Sequence of chain 1.B:
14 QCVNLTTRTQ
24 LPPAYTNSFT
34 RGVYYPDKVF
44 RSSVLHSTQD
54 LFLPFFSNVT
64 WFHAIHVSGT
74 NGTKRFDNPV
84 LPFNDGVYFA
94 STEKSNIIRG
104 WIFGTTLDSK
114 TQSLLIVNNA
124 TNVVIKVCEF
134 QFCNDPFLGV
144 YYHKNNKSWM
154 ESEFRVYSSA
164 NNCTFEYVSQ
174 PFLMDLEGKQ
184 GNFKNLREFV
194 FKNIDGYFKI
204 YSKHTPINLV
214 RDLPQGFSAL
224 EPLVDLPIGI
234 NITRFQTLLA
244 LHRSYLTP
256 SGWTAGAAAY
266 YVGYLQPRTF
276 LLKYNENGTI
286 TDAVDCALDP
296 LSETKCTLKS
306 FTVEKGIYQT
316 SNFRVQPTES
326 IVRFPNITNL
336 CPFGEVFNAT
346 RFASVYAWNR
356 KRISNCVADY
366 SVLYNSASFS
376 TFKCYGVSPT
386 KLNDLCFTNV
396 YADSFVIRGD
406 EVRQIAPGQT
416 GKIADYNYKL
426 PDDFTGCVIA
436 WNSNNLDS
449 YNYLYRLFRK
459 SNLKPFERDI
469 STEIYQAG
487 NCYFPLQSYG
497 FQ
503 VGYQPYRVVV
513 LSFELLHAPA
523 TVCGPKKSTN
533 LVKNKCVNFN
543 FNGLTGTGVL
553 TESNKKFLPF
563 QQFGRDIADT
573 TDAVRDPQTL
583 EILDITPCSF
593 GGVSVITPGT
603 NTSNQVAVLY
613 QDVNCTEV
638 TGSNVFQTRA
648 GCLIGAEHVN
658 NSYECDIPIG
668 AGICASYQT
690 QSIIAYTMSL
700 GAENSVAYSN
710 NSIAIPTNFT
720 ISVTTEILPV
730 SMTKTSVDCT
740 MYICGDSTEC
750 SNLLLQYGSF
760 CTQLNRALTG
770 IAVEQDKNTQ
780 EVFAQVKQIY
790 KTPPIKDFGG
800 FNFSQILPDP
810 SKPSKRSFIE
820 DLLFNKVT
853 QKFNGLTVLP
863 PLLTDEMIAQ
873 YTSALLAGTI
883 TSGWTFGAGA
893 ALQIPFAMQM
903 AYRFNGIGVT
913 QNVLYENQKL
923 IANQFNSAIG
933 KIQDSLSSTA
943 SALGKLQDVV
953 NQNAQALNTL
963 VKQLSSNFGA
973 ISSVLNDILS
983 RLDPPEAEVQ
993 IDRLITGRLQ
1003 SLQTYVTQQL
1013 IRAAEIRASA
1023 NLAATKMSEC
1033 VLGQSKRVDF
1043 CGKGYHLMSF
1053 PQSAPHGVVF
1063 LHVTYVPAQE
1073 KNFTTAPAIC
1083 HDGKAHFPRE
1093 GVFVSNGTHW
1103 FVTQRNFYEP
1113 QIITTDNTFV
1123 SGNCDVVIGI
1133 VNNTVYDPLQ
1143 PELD

Binding-site contacts:
Ligand atom C1 contacts residue ASN1134 of chain 1.B at 1.4 Å.
Ligand atom O7 contacts residue ASN1134 of chain 1.B at 3.9 Å.
Ligand atom C2 contacts residue ASN1134 of chain 1.B at 2.4 Å.
Ligand atom C3 contacts residue ASN1134 of chain 1.B at 3.8 Å.
Ligand atom O5 contacts residue ASN1134 of chain 1.B at 2.3 Å (h-bond).
Ligand atom C5 contacts residue ASN1134 of chain 1.B at 3.6 Å.
Ligand atom N2 contacts residue ASN1134 of chain 1.B at 2.9 Å (h-bond).
Ligand atom C7 contacts residue ASN1134 of chain 1.B at 3.6 Å.
Ligand atom C4 contacts residue ASN1134 of chain 1.B at 4.2 Å.

A small-molecule ligand and the protein it binds are described below.
Small molecule (SMILES): CC(=O)N[C@H]1[C@H](O[C@H]2[C@H](O)[C@@H](NC(C)=O)CO[C@@H]2CO)O[C@H](CO)[C@@H](O)[C@@H]1O